A small-molecule ligand and the protein it binds are described below.
Small molecule (SMILES): Nc1nc2c(ncn2[C@@H]2O[C@H](CO[P](=O)(O)C[P](=O)(O)OP(=O)(O)O)[C@@H](O)[C@H]2O)c(=O)[nH]1

Binding-site contacts:
Ligand atom O1G contacts residue THR143 of chain 1.E at 3.4 Å.
Ligand atom C2 contacts residue ASN226 of chain 1.E at 3.6 Å.
Ligand atom O3' contacts residue ASP177 of chain 1.E at 3.5 Å.
Ligand atom O1B contacts residue SER138 of chain 1.E at 3.9 Å.
Ligand atom O2' contacts residue ASP177 of chain 1.E at 3.7 Å.
Ligand atom O1B contacts residue GLN11 of chain 1.E at 3.6 Å (h-bond).
Ligand atom O3' contacts residue LEU254 of chain 1.A at 3.8 Å.
Ligand atom O1B contacts residue GLY144 of chain 1.E at 3.8 Å.
Ligand atom O6 contacts residue GLN15 of chain 1.E at 3.8 Å.
Ligand atom O2B contacts residue THR143 of chain 1.E at 3.8 Å.
Ligand atom C5 contacts residue TYR222 of chain 1.E at 3.3 Å (hydrophobic).
Ligand atom PG contacts residue ASN99 of chain 1.E at 3.9 Å.
Ligand atom O6 contacts residue TYR222 of chain 1.E at 3.1 Å.
Ligand atom O6 contacts residue ASN226 of chain 1.E at 3.9 Å.
Ligand atom PA contacts residue GLN11 of chain 1.E at 3.5 Å.
Ligand atom C4 contacts residue TYR222 of chain 1.E at 3.5 Å (hydrophobic).
Ligand atom N3 contacts residue TYR222 of chain 1.E at 3.5 Å.
Ligand atom N2 contacts residue LEU207 of chain 1.E at 3.8 Å.
Ligand atom O3B contacts residue THR143 of chain 1.E at 3.3 Å.
Ligand atom PB contacts residue GLN11 of chain 1.E at 3.7 Å.
Ligand atom N1 contacts residue TYR222 of chain 1.E at 3.2 Å.
Ligand atom O2A contacts residue GLN11 of chain 1.E at 2.7 Å (h-bond).
Ligand atom N2 contacts residue ASN226 of chain 1.E at 3.5 Å (h-bond).
Ligand atom PA contacts residue CYS12 of chain 1.E at 3.9 Å.
Ligand atom PB contacts residue THR143 of chain 1.E at 3.6 Å.
Ligand atom C6 contacts residue TYR222 of chain 1.E at 3.2 Å (hydrophobic).
Ligand atom N2 contacts residue LEU225 of chain 1.E at 3.6 Å.
Ligand atom C2 contacts residue TYR222 of chain 1.E at 3.3 Å (hydrophobic).
Ligand atom O2G contacts residue GLN11 of chain 1.E at 3.6 Å (h-bond).
Ligand atom N3 contacts residue CYS12 of chain 1.E at 3.9 Å.
Ligand atom O3G contacts residue GLU260 of chain 1.A at 3.0 Å (salt-bridge).
Ligand atom O1A contacts residue CYS12 of chain 1.E at 2.6 Å (h-bond).
Ligand atom O3G contacts residue ASN99 of chain 1.E at 2.9 Å (h-bond).
Ligand atom O1A contacts residue GLN11 of chain 1.E at 2.6 Å.
Ligand atom O5' contacts residue SER138 of chain 1.E at 3.5 Å (h-bond).
Ligand atom O3B contacts residue ASN99 of chain 1.E at 3.8 Å.
Ligand atom O2B contacts residue GLN11 of chain 1.E at 2.5 Å.
Ligand atom O1B contacts residue THR143 of chain 1.E at 3.2 Å.
Ligand atom N1 contacts residue ASN226 of chain 1.E at 3.0 Å (h-bond).
Ligand atom O2' contacts residue ASN204 of chain 1.E at 3.6 Å.

Sequence of chain 1.A:
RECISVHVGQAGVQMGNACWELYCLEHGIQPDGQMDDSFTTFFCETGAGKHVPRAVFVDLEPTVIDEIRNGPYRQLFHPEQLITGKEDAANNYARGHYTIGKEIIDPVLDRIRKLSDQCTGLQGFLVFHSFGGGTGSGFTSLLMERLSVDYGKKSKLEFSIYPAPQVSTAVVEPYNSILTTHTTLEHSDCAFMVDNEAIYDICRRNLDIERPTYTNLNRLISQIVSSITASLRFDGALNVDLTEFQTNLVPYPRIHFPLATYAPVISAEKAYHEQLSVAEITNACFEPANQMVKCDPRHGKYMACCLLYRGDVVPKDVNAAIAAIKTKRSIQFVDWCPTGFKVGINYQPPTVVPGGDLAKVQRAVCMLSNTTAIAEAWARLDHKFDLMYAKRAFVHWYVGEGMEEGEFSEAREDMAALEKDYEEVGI

Sequence of chain 1.E:
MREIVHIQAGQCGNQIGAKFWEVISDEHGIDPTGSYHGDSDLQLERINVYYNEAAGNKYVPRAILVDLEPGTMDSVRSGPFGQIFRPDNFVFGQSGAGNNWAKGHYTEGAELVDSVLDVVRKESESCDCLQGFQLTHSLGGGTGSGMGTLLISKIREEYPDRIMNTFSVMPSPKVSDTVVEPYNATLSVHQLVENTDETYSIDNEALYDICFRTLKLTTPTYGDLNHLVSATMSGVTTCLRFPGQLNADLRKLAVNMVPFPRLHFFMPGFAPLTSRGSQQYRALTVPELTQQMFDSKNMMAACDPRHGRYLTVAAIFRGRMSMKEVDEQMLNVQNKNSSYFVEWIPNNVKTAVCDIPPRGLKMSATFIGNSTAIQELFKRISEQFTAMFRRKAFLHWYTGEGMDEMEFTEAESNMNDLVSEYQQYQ